Binding-site contacts:
Ligand atom C19 contacts residue GLN189 of chain 1.A at 3.6 Å.
Ligand atom C31 contacts residue GLN192 of chain 1.A at 3.5 Å.
Ligand atom N11 contacts residue HIS164 of chain 1.A at 3.0 Å (h-bond).
Ligand atom C33 contacts residue THR190 of chain 1.A at 3.5 Å.
Ligand atom C17 contacts residue ARG188 of chain 1.A at 3.8 Å.
Ligand atom C13 contacts residue HIS164 of chain 1.A at 3.5 Å.
Ligand atom C31 contacts residue THR190 of chain 1.A at 3.2 Å.
Ligand atom N11 contacts residue CYS145 of chain 1.A at 3.1 Å (h-bond).
Ligand atom O01 contacts residue GLY143 of chain 1.A at 2.8 Å (h-bond).
Ligand atom O34 contacts residue GLN189 of chain 1.A at 3.3 Å.
Ligand atom C06 contacts residue CYS145 of chain 1.A at 3.2 Å (hydrophobic).
Ligand atom N27 contacts residue GLU166 of chain 1.A at 2.9 Å (salt-bridge).
Ligand atom N37 contacts residue ASN142 of chain 1.A at 3.6 Å (h-bond).
Ligand atom O01 contacts residue ASN142 of chain 1.A at 3.8 Å.
Ligand atom C12 contacts residue HIS164 of chain 1.A at 3.7 Å.
Ligand atom O01 contacts residue SER144 of chain 1.A at 3.1 Å (h-bond).
Ligand atom C15 contacts residue MET49 of chain 1.A at 3.8 Å (hydrophobic).
Ligand atom C18 contacts residue ASP187 of chain 1.A at 3.5 Å.
Ligand atom O35 contacts residue GLU166 of chain 1.A at 3.0 Å (salt-bridge).
Ligand atom O04 contacts residue HIS41 of chain 1.A at 2.5 Å (h-bond).
Ligand atom C05 contacts residue CYS145 of chain 1.A at 2.8 Å (hydrophobic).
Ligand atom C18 contacts residue MET49 of chain 1.A at 3.7 Å (hydrophobic).
Ligand atom C32 contacts residue PRO168 of chain 1.A at 3.8 Å (hydrophobic).
Ligand atom C02 contacts residue GLY143 of chain 1.A at 3.7 Å.
Ligand atom N29 contacts residue GLU166 of chain 1.A at 3.0 Å (salt-bridge).
Ligand atom C10 contacts residue ASN142 of chain 1.A at 3.6 Å.
Ligand atom C31 contacts residue MET165 of chain 1.A at 3.6 Å (hydrophobic).
Ligand atom O04 contacts residue CYS145 of chain 1.A at 2.6 Å (h-bond).
Ligand atom C17 contacts residue MET165 of chain 1.A at 3.8 Å (hydrophobic).
Ligand atom C03 contacts residue HIS41 of chain 1.A at 3.6 Å.
Ligand atom C14 contacts residue HIS41 of chain 1.A at 3.9 Å.
Ligand atom C02 contacts residue CYS145 of chain 1.A at 2.7 Å (hydrophobic).
Ligand atom O01 contacts residue CYS145 of chain 1.A at 2.9 Å (h-bond).
Ligand atom N11 contacts residue HIS41 of chain 1.A at 3.8 Å.
Ligand atom C32 contacts residue LEU167 of chain 1.A at 3.3 Å (hydrophobic).
Ligand atom O35 contacts residue MET165 of chain 1.A at 3.4 Å.
Ligand atom C28 contacts residue GLU166 of chain 1.A at 3.5 Å.
Ligand atom C31 contacts residue ARG188 of chain 1.A at 3.8 Å.
Ligand atom C18 contacts residue TYR54 of chain 1.A at 3.7 Å (hydrophobic).
Ligand atom C03 contacts residue CYS145 of chain 1.A at 1.9 Å (hydrophobic).

Sequence of chain 1.A:
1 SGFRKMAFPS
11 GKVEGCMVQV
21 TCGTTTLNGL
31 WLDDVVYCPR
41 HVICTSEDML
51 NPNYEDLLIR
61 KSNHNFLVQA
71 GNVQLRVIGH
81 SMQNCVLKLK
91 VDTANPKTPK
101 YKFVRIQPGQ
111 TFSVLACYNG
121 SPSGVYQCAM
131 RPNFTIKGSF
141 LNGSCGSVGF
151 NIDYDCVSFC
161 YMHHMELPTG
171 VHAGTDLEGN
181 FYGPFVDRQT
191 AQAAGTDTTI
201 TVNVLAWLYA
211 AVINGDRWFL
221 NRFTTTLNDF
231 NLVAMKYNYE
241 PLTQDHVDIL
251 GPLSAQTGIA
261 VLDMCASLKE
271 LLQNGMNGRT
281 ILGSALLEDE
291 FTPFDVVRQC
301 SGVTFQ

This protein binds this small molecule.
Small molecule (SMILES): CC(C)(C)NC(=O)N[C@H](C(=O)N1C[C@H]2[C@@H]([C@H]1C(=O)N[C@@H](CC1CCC1)[C@@H](O)C(N)=O)C2(C)C)C(C)(C)C